Sequence of chain 1.A:
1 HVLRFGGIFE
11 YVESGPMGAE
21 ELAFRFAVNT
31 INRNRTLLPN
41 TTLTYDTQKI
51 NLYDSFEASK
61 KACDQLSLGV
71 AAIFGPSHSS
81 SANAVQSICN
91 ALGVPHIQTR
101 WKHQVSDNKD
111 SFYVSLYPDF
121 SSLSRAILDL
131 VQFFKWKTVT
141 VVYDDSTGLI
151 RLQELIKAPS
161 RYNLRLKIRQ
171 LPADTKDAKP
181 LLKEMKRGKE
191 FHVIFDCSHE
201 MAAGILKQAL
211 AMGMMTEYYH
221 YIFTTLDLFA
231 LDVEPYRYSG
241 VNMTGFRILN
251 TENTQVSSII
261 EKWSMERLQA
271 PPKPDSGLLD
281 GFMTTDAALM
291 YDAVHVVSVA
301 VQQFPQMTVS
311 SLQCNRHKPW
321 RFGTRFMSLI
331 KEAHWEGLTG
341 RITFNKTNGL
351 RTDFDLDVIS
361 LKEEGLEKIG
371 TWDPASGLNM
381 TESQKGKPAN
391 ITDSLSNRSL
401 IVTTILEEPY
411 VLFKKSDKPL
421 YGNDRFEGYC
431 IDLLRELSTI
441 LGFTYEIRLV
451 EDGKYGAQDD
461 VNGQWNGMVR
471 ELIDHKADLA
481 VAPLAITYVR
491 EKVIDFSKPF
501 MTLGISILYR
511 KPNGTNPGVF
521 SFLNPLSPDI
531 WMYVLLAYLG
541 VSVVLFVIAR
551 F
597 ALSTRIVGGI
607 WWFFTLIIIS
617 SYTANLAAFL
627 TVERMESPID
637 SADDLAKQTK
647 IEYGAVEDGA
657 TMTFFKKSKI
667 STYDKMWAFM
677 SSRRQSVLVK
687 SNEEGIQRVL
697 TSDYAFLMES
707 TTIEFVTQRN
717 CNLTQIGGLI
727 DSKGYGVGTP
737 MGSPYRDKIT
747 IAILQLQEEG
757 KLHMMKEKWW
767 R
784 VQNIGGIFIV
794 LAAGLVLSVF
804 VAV

This small molecule binds to this protein.
Small molecule (SMILES): CC(=O)N[C@@H]1[C@@H](O)[C@H](O)[C@@H](CO)O[C@H]1O

Binding-site contacts:
Ligand atom N2 contacts residue ASN379 of chain 1.A at 2.9 Å (h-bond).
Ligand atom C5 contacts residue ASN379 of chain 1.A at 3.6 Å.
Ligand atom C7 contacts residue ASN379 of chain 1.A at 3.2 Å.
Ligand atom C5 contacts residue THR381 of chain 1.A at 3.3 Å.
Ligand atom O7 contacts residue ASN379 of chain 1.A at 2.8 Å (h-bond).
Ligand atom C1 contacts residue ASN379 of chain 1.A at 1.4 Å.
Ligand atom C4 contacts residue ASN379 of chain 1.A at 4.2 Å.
Ligand atom C1 contacts residue THR381 of chain 1.A at 3.0 Å.
Ligand atom O5 contacts residue ASN379 of chain 1.A at 2.3 Å (h-bond).
Ligand atom O5 contacts residue THR381 of chain 1.A at 2.7 Å (h-bond).
Ligand atom C6 contacts residue THR381 of chain 1.A at 3.8 Å.
Ligand atom C3 contacts residue ASN379 of chain 1.A at 3.8 Å.
Ligand atom O6 contacts residue THR381 of chain 1.A at 3.0 Å (h-bond).
Ligand atom C2 contacts residue ASN379 of chain 1.A at 2.5 Å.